Sequence of chain 1.A:
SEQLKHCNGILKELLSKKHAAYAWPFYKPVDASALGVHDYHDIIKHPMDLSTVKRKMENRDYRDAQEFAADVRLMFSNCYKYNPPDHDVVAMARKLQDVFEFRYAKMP

This protein binds this small molecule.
Small molecule (SMILES): C=CC[C@@H](C(=O)OC)[C@@H]1N=C(c2ccc(Cl)cc2)c2cc(OC)ccc2-n2c(C)nnc21

Binding-site contacts:
Ligand atom CAT contacts residue TRP29 of chain 1.A at 3.9 Å (hydrophobic).
Ligand atom CAB contacts residue VAL94 of chain 1.A at 4.0 Å (hydrophobic).
Ligand atom CAZ contacts residue HIS92 of chain 1.A at 4.0 Å.
Ligand atom CLA contacts residue MET97 of chain 1.A at 3.4 Å.
Ligand atom NAL contacts residue VAL94 of chain 1.A at 4.0 Å.
Ligand atom CAP contacts residue PRO30 of chain 1.A at 3.4 Å (hydrophobic).
Ligand atom CAC contacts residue HIS92 of chain 1.A at 3.7 Å.
Ligand atom CBF contacts residue LEU40 of chain 1.A at 3.9 Å (hydrophobic).
Ligand atom CAX contacts residue VAL35 of chain 1.A at 3.9 Å (hydrophobic).
Ligand atom CAR contacts residue TRP29 of chain 1.A at 4.0 Å (hydrophobic).
Ligand atom CBF contacts residue VAL35 of chain 1.A at 3.2 Å (hydrophobic).
Ligand atom CBF contacts residue TYR45 of chain 1.A at 3.8 Å (hydrophobic).
Ligand atom CAQ contacts residue TRP29 of chain 1.A at 3.8 Å (hydrophobic).
Ligand atom CAY contacts residue ASN88 of chain 1.A at 3.4 Å.
Ligand atom OBD contacts residue HIS92 of chain 1.A at 3.2 Å (h-bond).
Ligand atom CAW contacts residue VAL94 of chain 1.A at 4.0 Å (hydrophobic).
Ligand atom CAG contacts residue PRO30 of chain 1.A at 3.8 Å (hydrophobic).
Ligand atom CLA contacts residue ASP93 of chain 1.A at 3.7 Å.
Ligand atom CAD contacts residue HIS92 of chain 1.A at 3.5 Å.
Ligand atom CAE contacts residue VAL94 of chain 1.A at 3.6 Å (hydrophobic).
Ligand atom CAD contacts residue VAL94 of chain 1.A at 3.8 Å (hydrophobic).
Ligand atom CBA contacts residue TYR87 of chain 1.A at 3.7 Å (hydrophobic).
Ligand atom CAG contacts residue VAL94 of chain 1.A at 3.9 Å (hydrophobic).
Ligand atom CBB contacts residue VAL42 of chain 1.A at 3.7 Å (hydrophobic).
Ligand atom NAU contacts residue VAL94 of chain 1.A at 4.0 Å.
Ligand atom CAC contacts residue VAL94 of chain 1.A at 4.0 Å (hydrophobic).
Ligand atom CAX contacts residue PHE31 of chain 1.A at 3.9 Å (hydrophobic).
Ligand atom OAS contacts residue TRP29 of chain 1.A at 3.3 Å.
Ligand atom CAF contacts residue VAL94 of chain 1.A at 3.4 Å (hydrophobic).
Ligand atom CAG contacts residue TRP29 of chain 1.A at 3.6 Å (hydrophobic).
Ligand atom NAU contacts residue ASN88 of chain 1.A at 3.0 Å (h-bond).
Ligand atom CAX contacts residue PRO30 of chain 1.A at 3.6 Å (hydrophobic).
Ligand atom CAO contacts residue PRO30 of chain 1.A at 3.3 Å (hydrophobic).
Ligand atom CAF contacts residue TRP29 of chain 1.A at 3.8 Å (hydrophobic).
Ligand atom OBC contacts residue LEU40 of chain 1.A at 3.9 Å.
Ligand atom NAV contacts residue CYS84 of chain 1.A at 4.0 Å.
Ligand atom NAV contacts residue ASN88 of chain 1.A at 3.6 Å.
Ligand atom CAG contacts residue MET97 of chain 1.A at 3.8 Å (hydrophobic).
Ligand atom CAF contacts residue PRO30 of chain 1.A at 3.8 Å (hydrophobic).
Ligand atom CBA contacts residue ASN88 of chain 1.A at 3.8 Å.